Sequence of chain 2.E:
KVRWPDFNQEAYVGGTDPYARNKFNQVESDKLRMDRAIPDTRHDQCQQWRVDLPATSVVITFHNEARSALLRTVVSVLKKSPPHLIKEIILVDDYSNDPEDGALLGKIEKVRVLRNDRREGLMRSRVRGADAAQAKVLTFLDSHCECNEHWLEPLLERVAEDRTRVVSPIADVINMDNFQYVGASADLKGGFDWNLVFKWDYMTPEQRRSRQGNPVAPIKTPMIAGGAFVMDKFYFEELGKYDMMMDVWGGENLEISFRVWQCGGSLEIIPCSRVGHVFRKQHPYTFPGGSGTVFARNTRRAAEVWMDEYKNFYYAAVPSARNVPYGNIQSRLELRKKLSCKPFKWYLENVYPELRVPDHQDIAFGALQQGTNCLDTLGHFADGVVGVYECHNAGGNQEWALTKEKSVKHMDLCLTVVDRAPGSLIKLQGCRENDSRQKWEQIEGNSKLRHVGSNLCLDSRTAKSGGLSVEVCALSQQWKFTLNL

This small molecule binds to this protein.
Small molecule (SMILES): C#CCCCC(=O)N[C@H]1[C@@H](OP(=O)(O)OP(=O)(O)OC[C@H]2O[C@@H](n3ccc(=O)[nH]c3=O)[C@H](O)[C@@H]2O)O[C@H](CO)[C@H](O)[C@@H]1O

Binding-site contacts:
Ligand atom O3' contacts residue GLY309 of chain 2.E at 3.3 Å.
Ligand atom O3' contacts residue ASP224 of chain 2.E at 3.1 Å (salt-bridge).
Ligand atom O4 contacts residue VAL330 of chain 2.E at 3.5 Å.
Ligand atom C4B contacts residue ASP224 of chain 2.E at 3.6 Å.
Ligand atom O3A contacts residue MN1 of chain 2.O at 3.5 Å.
Ligand atom O3B contacts residue THR143 of chain 2.E at 2.5 Å (h-bond).
Ligand atom O3' contacts residue ARG208 of chain 2.E at 2.9 Å (salt-bridge).
Ligand atom C41 contacts residue HIS359 of chain 2.E at 3.1 Å.
Ligand atom C5 contacts residue VAL330 of chain 2.E at 3.5 Å (hydrophobic).
Ligand atom O3B contacts residue SER225 of chain 2.E at 2.8 Å (h-bond).
Ligand atom C43 contacts residue ALA310 of chain 2.E at 3.3 Å (hydrophobic).
Ligand atom C6' contacts residue GLU334 of chain 2.E at 3.1 Å.
Ligand atom O2B contacts residue MN1 of chain 2.O at 1.9 Å.
Ligand atom O7' contacts residue ALA307 of chain 2.E at 2.9 Å (h-bond).
Ligand atom O4' contacts residue GLU334 of chain 2.E at 2.5 Å (salt-bridge).
Ligand atom C5B contacts residue ASP224 of chain 2.E at 3.5 Å.
Ligand atom O7' contacts residue GLY309 of chain 2.E at 3.2 Å (h-bond).
Ligand atom O1' contacts residue TRP331 of chain 2.E at 3.2 Å (h-bond).
Ligand atom O2 contacts residue THR143 of chain 2.E at 2.9 Å (h-bond).
Ligand atom O2B contacts residue ASP224 of chain 2.E at 2.7 Å (salt-bridge).
Ligand atom PA contacts residue MN1 of chain 2.O at 3.5 Å.
Ligand atom O3A contacts residue TRP331 of chain 2.E at 3.2 Å (h-bond).
Ligand atom N2' contacts residue ASP224 of chain 2.E at 3.2 Å (salt-bridge).
Ligand atom O1A contacts residue TRP331 of chain 2.E at 3.5 Å.
Ligand atom O4 contacts residue ARG201 of chain 2.E at 2.7 Å (salt-bridge).
Ligand atom C42 contacts residue HIS359 of chain 2.E at 3.5 Å.
Ligand atom O2' contacts residue PHE144 of chain 2.E at 3.5 Å.
Ligand atom O2B contacts residue HIS359 of chain 2.E at 3.2 Å (h-bond).
Ligand atom O2A contacts residue ARG362 of chain 2.E at 2.6 Å (salt-bridge).
Ligand atom O5B contacts residue MN1 of chain 2.O at 3.1 Å.
Ligand atom C3B contacts residue SER225 of chain 2.E at 3.5 Å.
Ligand atom PB contacts residue MN1 of chain 2.O at 3.1 Å.
Ligand atom O2' contacts residue SER225 of chain 2.E at 3.2 Å (h-bond).
Ligand atom N3 contacts residue ASP176 of chain 2.E at 3.2 Å (salt-bridge).
Ligand atom O6' contacts residue ASN335 of chain 2.E at 2.7 Å (h-bond).
Ligand atom O4B contacts residue LEU204 of chain 2.E at 3.4 Å.
Ligand atom C4' contacts residue GLU334 of chain 2.E at 3.0 Å.
Ligand atom O2 contacts residue PHE144 of chain 2.E at 3.5 Å (h-bond).
Ligand atom O5B contacts residue ASP224 of chain 2.E at 3.4 Å (salt-bridge).
Ligand atom O2A contacts residue MN1 of chain 2.O at 3.2 Å.